The small molecule below binds the protein below.
Small molecule (SMILES): C[C@H]1Nc2c(cccc2C(=O)NCC(F)(F)CN2CCCc3ccccc32)NC1=O

Sequence of chain 1.C:
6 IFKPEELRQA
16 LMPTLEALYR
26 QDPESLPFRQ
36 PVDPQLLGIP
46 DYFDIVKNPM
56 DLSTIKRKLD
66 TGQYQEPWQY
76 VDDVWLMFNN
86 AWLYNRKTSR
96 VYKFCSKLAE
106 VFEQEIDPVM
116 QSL

Binding-site contacts:
Ligand atom F1 contacts residue LEU31 of chain 1.C at 3.7 Å.
Ligand atom O1 contacts residue PRO32 of chain 1.C at 3.4 Å.
Ligand atom N4 contacts residue PRO32 of chain 1.C at 3.7 Å.
Ligand atom C5 contacts residue VAL96 of chain 1.C at 4.0 Å (hydrophobic).
Ligand atom O2 contacts residue TYR47 of chain 1.C at 4.0 Å.
Ligand atom C9 contacts residue LEU42 of chain 1.C at 3.6 Å (hydrophobic).
Ligand atom C18 contacts residue VAL96 of chain 1.C at 3.9 Å (hydrophobic).
Ligand atom C5 contacts residue ASN90 of chain 1.C at 3.9 Å.
Ligand atom C2 contacts residue VAL37 of chain 1.C at 3.7 Å (hydrophobic).
Ligand atom C17 contacts residue ARG95 of chain 1.C at 3.3 Å.
Ligand atom C8 contacts residue LEU42 of chain 1.C at 3.7 Å (hydrophobic).
Ligand atom O1 contacts residue LEU42 of chain 1.C at 3.8 Å.
Ligand atom C22 contacts residue LEU42 of chain 1.C at 4.0 Å (hydrophobic).
Ligand atom C15 contacts residue PHE99 of chain 1.C at 4.2 Å (hydrophobic).
Ligand atom C3 contacts residue ASN90 of chain 1.C at 3.5 Å.
Ligand atom O2 contacts residue ALA86 of chain 1.C at 4.1 Å.
Ligand atom N1 contacts residue TYR89 of chain 1.C at 4.0 Å.
Ligand atom O2 contacts residue TYR89 of chain 1.C at 4.0 Å.
Ligand atom C18 contacts residue ARG95 of chain 1.C at 3.4 Å.
Ligand atom C22 contacts residue VAL96 of chain 1.C at 3.9 Å (hydrophobic).
Ligand atom C19 contacts residue VAL96 of chain 1.C at 3.7 Å (hydrophobic).
Ligand atom N2 contacts residue LEU42 of chain 1.C at 3.5 Å.
Ligand atom C16 contacts residue PHE99 of chain 1.C at 4.2 Å (hydrophobic).
Ligand atom C3 contacts residue VAL96 of chain 1.C at 3.8 Å (hydrophobic).
Ligand atom N1 contacts residue VAL96 of chain 1.C at 3.8 Å.
Ligand atom O2 contacts residue ASN90 of chain 1.C at 2.8 Å (h-bond).
Ligand atom C17 contacts residue PHE99 of chain 1.C at 3.5 Å (hydrophobic).
Ligand atom C14 contacts residue LEU31 of chain 1.C at 3.8 Å (hydrophobic).
Ligand atom N1 contacts residue ASN90 of chain 1.C at 2.9 Å (h-bond).
Ligand atom C7 contacts residue LEU42 of chain 1.C at 4.0 Å (hydrophobic).
Ligand atom O2 contacts residue VAL96 of chain 1.C at 3.9 Å.
Ligand atom C4 contacts residue VAL96 of chain 1.C at 3.8 Å (hydrophobic).
Ligand atom C4 contacts residue ASN90 of chain 1.C at 3.8 Å.
Ligand atom C9 contacts residue PRO32 of chain 1.C at 4.1 Å (hydrophobic).
Ligand atom C10 contacts residue LEU42 of chain 1.C at 3.9 Å (hydrophobic).
Ligand atom F2 contacts residue LEU31 of chain 1.C at 3.6 Å.
Ligand atom C1 contacts residue VAL37 of chain 1.C at 3.5 Å (hydrophobic).
Ligand atom C13 contacts residue LEU31 of chain 1.C at 4.0 Å (hydrophobic).
Ligand atom F1 contacts residue PRO32 of chain 1.C at 3.1 Å.
Ligand atom C1 contacts residue PRO32 of chain 1.C at 3.4 Å (hydrophobic).